Binding-site contacts:
Ligand atom NH1 contacts residue GLU117 of chain 1.D at 3.7 Å.
Ligand atom C8 contacts residue GLU275 of chain 1.D at 3.5 Å.
Ligand atom C1 contacts residue ARG374 of chain 1.D at 3.5 Å.
Ligand atom O10 contacts residue ASP149 of chain 1.D at 3.7 Å.
Ligand atom O1A contacts residue ARG292 of chain 1.D at 3.3 Å (salt-bridge).
Ligand atom C9 contacts residue GLU275 of chain 1.D at 3.3 Å.
Ligand atom O6 contacts residue TYR409 of chain 1.D at 3.7 Å.
Ligand atom O1B contacts residue ARG116 of chain 1.D at 3.0 Å (salt-bridge).
Ligand atom C3 contacts residue ASP149 of chain 1.D at 3.2 Å.
Ligand atom O9 contacts residue GLU275 of chain 1.D at 2.8 Å (salt-bridge).
Ligand atom C5 contacts residue ASP149 of chain 1.D at 3.8 Å.
Ligand atom NH1 contacts residue TRP177 of chain 1.D at 3.1 Å (h-bond).
Ligand atom C1 contacts residue TYR409 of chain 1.D at 3.2 Å (hydrophobic).
Ligand atom C11 contacts residue TRP177 of chain 1.D at 3.7 Å (hydrophobic).
Ligand atom O9 contacts residue ALA245 of chain 1.D at 3.8 Å.
Ligand atom NH1 contacts residue GLU226 of chain 1.D at 2.9 Å (salt-bridge).
Ligand atom NH2 contacts residue ASP149 of chain 1.D at 3.0 Å (salt-bridge).
Ligand atom C6 contacts residue GLU276 of chain 1.D at 3.7 Å.
Ligand atom O9 contacts residue ARG223 of chain 1.D at 3.3 Å (salt-bridge).
Ligand atom O1B contacts residue ARG374 of chain 1.D at 2.9 Å (salt-bridge).
Ligand atom NH2 contacts residue ARG154 of chain 1.D at 3.2 Å (salt-bridge).
Ligand atom O8 contacts residue ARG292 of chain 1.D at 3.5 Å (salt-bridge).
Ligand atom C3 contacts residue GLU117 of chain 1.D at 3.5 Å.
Ligand atom C3 contacts residue TYR409 of chain 1.D at 3.5 Å (hydrophobic).
Ligand atom C2 contacts residue ARG292 of chain 1.D at 3.7 Å.
Ligand atom NH2 contacts residue TRP177 of chain 1.D at 2.7 Å (h-bond).
Ligand atom O1B contacts residue TYR409 of chain 1.D at 3.6 Å.
Ligand atom NE contacts residue ASP149 of chain 1.D at 2.7 Å (salt-bridge).
Ligand atom O1A contacts residue TYR409 of chain 1.D at 3.8 Å.
Ligand atom CZ contacts residue GLU117 of chain 1.D at 3.5 Å.
Ligand atom C1 contacts residue ARG292 of chain 1.D at 3.7 Å.
Ligand atom C8 contacts residue ARG292 of chain 1.D at 3.6 Å.
Ligand atom NE contacts residue GLU117 of chain 1.D at 3.4 Å (salt-bridge).
Ligand atom O10 contacts residue ARG150 of chain 1.D at 2.9 Å (salt-bridge).
Ligand atom O8 contacts residue GLU276 of chain 1.D at 3.5 Å (salt-bridge).
Ligand atom C4 contacts residue ASP149 of chain 1.D at 3.3 Å.
Ligand atom O8 contacts residue GLU275 of chain 1.D at 2.8 Å (salt-bridge).
Ligand atom O1A contacts residue ARG374 of chain 1.D at 2.7 Å (salt-bridge).
Ligand atom CZ contacts residue TRP177 of chain 1.D at 3.3 Å (hydrophobic).
Ligand atom C2 contacts residue TYR409 of chain 1.D at 2.7 Å (hydrophobic).

A small-molecule ligand and the protein it binds are described below.
Small molecule (SMILES): [H]/N=C(\N)N[C@H]1C=C(C(=O)O)O[C@@H]([C@H](O)[C@H](O)CO)[C@@H]1NC(C)=O

Sequence of chain 1.D:
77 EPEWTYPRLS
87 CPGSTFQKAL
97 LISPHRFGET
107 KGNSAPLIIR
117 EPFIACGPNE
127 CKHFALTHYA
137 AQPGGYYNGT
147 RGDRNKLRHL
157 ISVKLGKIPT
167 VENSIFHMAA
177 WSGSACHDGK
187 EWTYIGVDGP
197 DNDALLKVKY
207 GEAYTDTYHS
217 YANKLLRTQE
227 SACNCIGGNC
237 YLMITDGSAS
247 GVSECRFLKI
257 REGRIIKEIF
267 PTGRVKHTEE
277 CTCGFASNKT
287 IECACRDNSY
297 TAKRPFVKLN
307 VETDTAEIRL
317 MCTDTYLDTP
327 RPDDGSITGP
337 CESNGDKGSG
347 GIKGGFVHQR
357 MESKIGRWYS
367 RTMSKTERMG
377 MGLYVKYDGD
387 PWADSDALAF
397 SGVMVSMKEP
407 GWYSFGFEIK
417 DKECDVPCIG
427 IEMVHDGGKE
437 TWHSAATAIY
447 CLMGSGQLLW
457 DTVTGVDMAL